Binding-site contacts:
Ligand atom C19 contacts residue ILE252 of chain 1.C at 3.8 Å (hydrophobic).
Ligand atom C08 contacts residue SER85 of chain 1.C at 3.8 Å.
Ligand atom C17 contacts residue ILE252 of chain 1.C at 3.5 Å (hydrophobic).
Ligand atom C10 contacts residue SER85 of chain 1.C at 3.6 Å.
Ligand atom C19 contacts residue GLN82 of chain 1.C at 3.7 Å.
Ligand atom O02 contacts residue HIS245 of chain 1.C at 3.1 Å.
Ligand atom C21 contacts residue ALA259 of chain 1.C at 3.6 Å (hydrophobic).
Ligand atom C06 contacts residue HIS245 of chain 1.C at 3.8 Å.
Ligand atom C12 contacts residue GLN82 of chain 1.C at 3.9 Å.
Ligand atom CL1 contacts residue LYS253 of chain 1.C at 3.3 Å.
Ligand atom O04 contacts residue HIS245 of chain 1.C at 2.8 Å (h-bond).
Ligand atom C15 contacts residue ILE159 of chain 1.C at 3.9 Å (hydrophobic).
Ligand atom C19 contacts residue ALA259 of chain 1.C at 3.8 Å (hydrophobic).
Ligand atom C15 contacts residue PHE78 of chain 1.C at 3.7 Å (hydrophobic).
Ligand atom O04 contacts residue TYR119 of chain 1.C at 3.2 Å (h-bond).
Ligand atom C07 contacts residue HIS245 of chain 1.C at 3.7 Å.
Ligand atom C20 contacts residue ILE252 of chain 1.C at 3.5 Å (hydrophobic).
Ligand atom C08 contacts residue GLN82 of chain 1.C at 3.7 Å.
Ligand atom CL1 contacts residue LEU261 of chain 1.C at 3.7 Å.
Ligand atom C19 contacts residue ALA260 of chain 1.C at 3.6 Å (hydrophobic).
Ligand atom O04 contacts residue TYR269 of chain 1.C at 2.6 Å (h-bond).
Ligand atom C21 contacts residue LEU261 of chain 1.C at 3.5 Å (hydrophobic).
Ligand atom C08 contacts residue CYS81 of chain 1.C at 3.7 Å (hydrophobic).
Ligand atom C10 contacts residue TYR269 of chain 1.C at 3.8 Å (hydrophobic).
Ligand atom O03 contacts residue SER85 of chain 1.C at 2.6 Å (h-bond).
Ligand atom C21 contacts residue ALA260 of chain 1.C at 3.4 Å (hydrophobic).
Ligand atom C18 contacts residue ILE252 of chain 1.C at 3.3 Å (hydrophobic).
Ligand atom C22 contacts residue ILE252 of chain 1.C at 3.9 Å (hydrophobic).
Ligand atom C22 contacts residue LEU261 of chain 1.C at 3.7 Å (hydrophobic).
Ligand atom C10 contacts residue TYR119 of chain 1.C at 3.3 Å (hydrophobic).
Ligand atom C14 contacts residue GLN82 of chain 1.C at 3.6 Å.
Ligand atom O05 contacts residue PHE78 of chain 1.C at 3.9 Å.
Ligand atom C13 contacts residue ILE159 of chain 1.C at 3.9 Å (hydrophobic).
Ligand atom O03 contacts residue LEU265 of chain 1.C at 3.8 Å.
Ligand atom C20 contacts residue VAL249 of chain 1.C at 3.5 Å (hydrophobic).
Ligand atom O05 contacts residue PHE156 of chain 1.C at 3.8 Å.
Ligand atom C13 contacts residue PHE78 of chain 1.C at 3.5 Å (hydrophobic).
Ligand atom C10 contacts residue HIS245 of chain 1.C at 3.7 Å.
Ligand atom C16 contacts residue GLN82 of chain 1.C at 3.7 Å.
Ligand atom O03 contacts residue TYR119 of chain 1.C at 2.6 Å (h-bond).

Sequence of chain 1.C:
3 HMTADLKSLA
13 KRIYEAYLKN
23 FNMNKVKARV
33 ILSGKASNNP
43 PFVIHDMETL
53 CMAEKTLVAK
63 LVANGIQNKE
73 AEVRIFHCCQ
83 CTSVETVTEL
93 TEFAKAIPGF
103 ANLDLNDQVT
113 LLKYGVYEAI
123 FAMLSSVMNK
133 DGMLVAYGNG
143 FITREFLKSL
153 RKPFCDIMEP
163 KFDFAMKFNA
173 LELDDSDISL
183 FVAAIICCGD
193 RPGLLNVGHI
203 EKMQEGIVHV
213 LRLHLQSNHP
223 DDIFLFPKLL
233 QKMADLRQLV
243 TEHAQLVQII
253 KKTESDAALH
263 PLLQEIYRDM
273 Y

A protein and the small-molecule ligand that binds it are described below.
Small molecule (SMILES): CC(C)(Oc1ccc(C(=O)c2ccc(Cl)cc2)cc1)C(=O)O